Binding-site contacts:
Ligand atom C23 contacts residue ASN157 of chain 1.A at 3.7 Å.
Ligand atom C6 contacts residue THR169 of chain 1.A at 3.6 Å.
Ligand atom C3 contacts residue ALA56 of chain 1.A at 3.7 Å (hydrophobic).
Ligand atom C14 contacts residue VAL43 of chain 1.A at 3.8 Å (hydrophobic).
Ligand atom C3 contacts residue LEU159 of chain 1.A at 3.3 Å (hydrophobic).
Ligand atom C16 contacts residue GLU113 of chain 1.A at 3.5 Å.
Ligand atom N4 contacts residue ASN157 of chain 1.A at 3.3 Å (h-bond).
Ligand atom C20 contacts residue THR169 of chain 1.A at 3.7 Å.
Ligand atom C15 contacts residue PHE313 of chain 1.A at 3.7 Å (hydrophobic).
Ligand atom C24 contacts residue ASN157 of chain 1.A at 3.3 Å.
Ligand atom C9 contacts residue PHE313 of chain 1.A at 3.6 Å (hydrophobic).
Ligand atom N1 contacts residue GLU107 of chain 1.A at 3.5 Å (salt-bridge).
Ligand atom C2 contacts residue LEU159 of chain 1.A at 3.5 Å (hydrophobic).
Ligand atom C21 contacts residue THR169 of chain 1.A at 3.5 Å.
Ligand atom C9 contacts residue LEU159 of chain 1.A at 3.6 Å (hydrophobic).
Ligand atom C5 contacts residue VAL90 of chain 1.A at 3.8 Å (hydrophobic).
Ligand atom C24 contacts residue GLU156 of chain 1.A at 3.6 Å.
Ligand atom N5 contacts residue ALA56 of chain 1.A at 3.3 Å.
Ligand atom C15 contacts residue GLY36 of chain 1.A at 3.8 Å.
Ligand atom C4 contacts residue GLU107 of chain 1.A at 3.5 Å.
Ligand atom C25 contacts residue THR37 of chain 1.A at 3.6 Å.
Ligand atom C15 contacts residue LEU35 of chain 1.A at 3.3 Å (hydrophobic).
Ligand atom C23 contacts residue GLU156 of chain 1.A at 3.5 Å.
Ligand atom C22 contacts residue ASP170 of chain 1.A at 3.7 Å.
Ligand atom N3 contacts residue ASP170 of chain 1.A at 3.7 Å.
Ligand atom C26 contacts residue LEU35 of chain 1.A at 3.3 Å (hydrophobic).
Ligand atom N1 contacts residue ALA56 of chain 1.A at 3.3 Å.
Ligand atom N5 contacts residue VAL109 of chain 1.A at 3.3 Å.
Ligand atom C26 contacts residue GLU113 of chain 1.A at 3.4 Å.
Ligand atom N5 contacts residue GLU107 of chain 1.A at 2.6 Å (salt-bridge).
Ligand atom N1 contacts residue VAL109 of chain 1.A at 3.0 Å (h-bond).
Ligand atom C4 contacts residue ALA56 of chain 1.A at 3.5 Å (hydrophobic).
Ligand atom N1 contacts residue TYR108 of chain 1.A at 3.5 Å.
Ligand atom N3 contacts residue LYS58 of chain 1.A at 3.2 Å (salt-bridge).
Ligand atom C8 contacts residue ALA56 of chain 1.A at 3.6 Å (hydrophobic).
Ligand atom C6 contacts residue MET106 of chain 1.A at 3.5 Å (hydrophobic).
Ligand atom N5 contacts residue TYR108 of chain 1.A at 3.6 Å.
Ligand atom C18 contacts residue ASP170 of chain 1.A at 3.4 Å.
Ligand atom C1 contacts residue THR169 of chain 1.A at 3.6 Å.
Ligand atom C8 contacts residue LEU159 of chain 1.A at 3.3 Å (hydrophobic).

Sequence of chain 1.A:
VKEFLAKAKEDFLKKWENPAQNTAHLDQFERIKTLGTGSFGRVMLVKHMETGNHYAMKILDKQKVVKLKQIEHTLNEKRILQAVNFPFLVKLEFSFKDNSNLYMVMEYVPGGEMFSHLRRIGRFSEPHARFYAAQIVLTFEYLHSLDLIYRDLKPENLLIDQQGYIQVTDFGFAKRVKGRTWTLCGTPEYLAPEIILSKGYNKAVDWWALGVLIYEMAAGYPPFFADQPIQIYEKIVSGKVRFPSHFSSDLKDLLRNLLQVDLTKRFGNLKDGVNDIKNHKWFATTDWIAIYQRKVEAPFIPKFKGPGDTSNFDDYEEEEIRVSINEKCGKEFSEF

The small molecule below binds the protein below.
Small molecule (SMILES): Cc1n[nH]c2ccc(-c3cncc(OC[C@@H](N)Cc4ccccc4)c3)cc12